Sequence of chain 1.A:
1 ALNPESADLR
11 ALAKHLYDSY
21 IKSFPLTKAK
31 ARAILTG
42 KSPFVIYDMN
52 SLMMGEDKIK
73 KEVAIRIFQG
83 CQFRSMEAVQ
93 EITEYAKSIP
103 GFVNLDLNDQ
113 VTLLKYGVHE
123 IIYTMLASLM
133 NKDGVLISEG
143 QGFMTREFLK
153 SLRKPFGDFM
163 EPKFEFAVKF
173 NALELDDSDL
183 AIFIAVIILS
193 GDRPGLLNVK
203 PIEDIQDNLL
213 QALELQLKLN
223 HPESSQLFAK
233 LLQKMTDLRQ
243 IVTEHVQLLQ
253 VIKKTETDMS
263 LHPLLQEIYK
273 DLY

Binding-site contacts:
Ligand atom C1F contacts residue CYS83 of chain 1.A at 3.5 Å (hydrophobic).
Ligand atom O1 contacts residue TYR125 of chain 1.A at 3.1 Å (h-bond).
Ligand atom O1G contacts residue CYS83 of chain 1.A at 3.6 Å.
Ligand atom C contacts residue HIS121 of chain 1.A at 3.5 Å.
Ligand atom CD2 contacts residue SER87 of chain 1.A at 3.7 Å.
Ligand atom C1K contacts residue PHE161 of chain 1.A at 3.5 Å (hydrophobic).
Ligand atom C1A contacts residue HIS247 of chain 1.A at 3.7 Å.
Ligand atom O1 contacts residue HIS247 of chain 1.A at 3.1 Å (h-bond).
Ligand atom C1I contacts residue CYS83 of chain 1.A at 3.4 Å (hydrophobic).
Ligand atom CA contacts residue SER87 of chain 1.A at 3.6 Å.
Ligand atom C1D contacts residue PHE80 of chain 1.A at 3.1 Å (hydrophobic).
Ligand atom C1L contacts residue PHE161 of chain 1.A at 3.3 Å (hydrophobic).
Ligand atom C contacts residue HIS247 of chain 1.A at 3.6 Å.
Ligand atom O1 contacts residue TYR271 of chain 1.A at 2.4 Å (h-bond).
Ligand atom O2 contacts residue HIS121 of chain 1.A at 3.1 Å (h-bond).
Ligand atom OH contacts residue LEU128 of chain 1.A at 3.6 Å.
Ligand atom N3H contacts residue ILE139 of chain 1.A at 3.4 Å.
Ligand atom O1 contacts residue HIS121 of chain 1.A at 3.0 Å.
Ligand atom C1G contacts residue CYS83 of chain 1.A at 3.4 Å (hydrophobic).
Ligand atom C1C contacts residue GLN84 of chain 1.A at 3.0 Å.
Ligand atom C1M contacts residue PHE80 of chain 1.A at 3.4 Å (hydrophobic).
Ligand atom C contacts residue TYR271 of chain 1.A at 3.1 Å (hydrophobic).
Ligand atom C contacts residue SER87 of chain 1.A at 3.5 Å.
Ligand atom C1L contacts residue PHE80 of chain 1.A at 3.5 Å (hydrophobic).
Ligand atom C1K contacts residue PHE158 of chain 1.A at 3.5 Å (hydrophobic).
Ligand atom C3D contacts residue CYS83 of chain 1.A at 3.3 Å (hydrophobic).
Ligand atom O2 contacts residue SER87 of chain 1.A at 3.2 Å (h-bond).
Ligand atom O2 contacts residue TYR271 of chain 1.A at 3.1 Å (h-bond).
Ligand atom C3J contacts residue MET146 of chain 1.A at 3.7 Å (hydrophobic).
Ligand atom N contacts residue HIS247 of chain 1.A at 3.1 Å.
Ligand atom O1G contacts residue HIS247 of chain 1.A at 3.7 Å.
Ligand atom C3E contacts residue CYS83 of chain 1.A at 3.5 Å (hydrophobic).
Ligand atom C1E contacts residue PHE80 of chain 1.A at 3.0 Å (hydrophobic).
Ligand atom C3C contacts residue ILE139 of chain 1.A at 3.5 Å (hydrophobic).
Ligand atom C1D contacts residue GLN84 of chain 1.A at 3.4 Å.
Ligand atom CE2 contacts residue ARG86 of chain 1.A at 3.7 Å.
Ligand atom O3F contacts residue CYS83 of chain 1.A at 3.3 Å (h-bond).
Ligand atom CE1 contacts residue MET162 of chain 1.A at 3.5 Å (hydrophobic).
Ligand atom C3G contacts residue ILE139 of chain 1.A at 3.7 Å (hydrophobic).
Ligand atom C1M contacts residue PHE161 of chain 1.A at 3.3 Å (hydrophobic).

The protein below binds the small molecule below.
Small molecule (SMILES): Cc1oc(-c2ccccc2)nc1CCOc1ccc(C[C@H](Nc2ccccc2C(=O)c2ccccc2)C(=O)O)cc1